Binding-site contacts:
Ligand atom CH contacts residue VAL48 of chain 1.B at 3.7 Å (hydrophobic).
Ligand atom CB contacts residue ASP57 of chain 1.B at 3.9 Å.
Ligand atom CH contacts residue ILE107 of chain 1.B at 3.9 Å (hydrophobic).
Ligand atom CH3 contacts residue VAL48 of chain 1.B at 3.6 Å (hydrophobic).
Ligand atom C contacts residue ASP106 of chain 1.B at 4.0 Å.
Ligand atom CA contacts residue TYR100 of chain 1.B at 3.3 Å (hydrophobic).
Ligand atom C4 contacts residue ILE107 of chain 1.B at 4.0 Å (hydrophobic).
Ligand atom C7 contacts residue ASP106 of chain 1.B at 4.0 Å.
Ligand atom CG contacts residue LEU55 of chain 1.B at 3.9 Å (hydrophobic).
Ligand atom CD contacts residue LEU53 of chain 1.B at 3.8 Å (hydrophobic).
Ligand atom N contacts residue ILE61 of chain 1.B at 3.9 Å.
Ligand atom N contacts residue ASP106 of chain 1.B at 2.9 Å (salt-bridge).
Ligand atom C7 contacts residue MET110 of chain 1.B at 3.7 Å (hydrophobic).
Ligand atom CB contacts residue TYR100 of chain 1.B at 3.3 Å (hydrophobic).
Ligand atom CE contacts residue ASN101 of chain 1.B at 3.9 Å.
Ligand atom N3 contacts residue TRP42 of chain 1.B at 4.0 Å.
Ligand atom O contacts residue TRP42 of chain 1.B at 3.6 Å.
Ligand atom N contacts residue TYR100 of chain 1.B at 4.0 Å.
Ligand atom N1 contacts residue LEU53 of chain 1.B at 3.6 Å.
Ligand atom O contacts residue LEU55 of chain 1.B at 3.3 Å.
Ligand atom C1 contacts residue TRP42 of chain 1.B at 3.6 Å (hydrophobic).
Ligand atom OH contacts residue ASN101 of chain 1.B at 3.0 Å (h-bond).
Ligand atom CB contacts residue LEU55 of chain 1.B at 3.8 Å (hydrophobic).
Ligand atom CH3 contacts residue PHE44 of chain 1.B at 3.7 Å (hydrophobic).
Ligand atom CA contacts residue TYR100 of chain 1.B at 3.8 Å (hydrophobic).
Ligand atom N contacts residue ASP57 of chain 1.B at 3.9 Å.
Ligand atom CA contacts residue ASP106 of chain 1.B at 3.9 Å.
Ligand atom C7 contacts residue TRP42 of chain 1.B at 3.9 Å (hydrophobic).
Ligand atom N3 contacts residue PRO43 of chain 1.B at 3.6 Å.
Ligand atom C6 contacts residue TRP42 of chain 1.B at 3.5 Å (hydrophobic).
Ligand atom C contacts residue ASP106 of chain 1.B at 3.6 Å.
Ligand atom NZ contacts residue VAL48 of chain 1.B at 3.9 Å.
Ligand atom C contacts residue LEU55 of chain 1.B at 3.9 Å (hydrophobic).
Ligand atom N contacts residue ASP57 of chain 1.B at 3.7 Å.
Ligand atom N1 contacts residue TRP42 of chain 1.B at 3.9 Å.
Ligand atom N contacts residue ASP106 of chain 1.B at 3.4 Å (salt-bridge).
Ligand atom C3 contacts residue TRP42 of chain 1.B at 3.8 Å (hydrophobic).
Ligand atom CG contacts residue ASN101 of chain 1.B at 3.7 Å.
Ligand atom CA contacts residue ASP106 of chain 1.B at 3.5 Å.
Ligand atom N contacts residue TYR100 of chain 1.B at 3.2 Å (h-bond).

Sequence of chain 1.B:
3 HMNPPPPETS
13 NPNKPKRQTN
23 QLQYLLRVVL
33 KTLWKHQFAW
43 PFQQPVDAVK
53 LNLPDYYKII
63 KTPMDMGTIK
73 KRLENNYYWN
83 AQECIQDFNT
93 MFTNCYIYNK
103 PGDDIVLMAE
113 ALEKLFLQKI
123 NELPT

The small molecule below binds the protein below.
Small molecule (SMILES): CC(=O)NCCCC[C@H](NC(=O)CNC(=O)[C@H](C)NC(=O)CN)C(=O)NCC(=O)NCC(=O)N[C@@H](CCCCc1n[nH]c(C)n1)C(=O)NCC=O